Sequence of chain 4.A:
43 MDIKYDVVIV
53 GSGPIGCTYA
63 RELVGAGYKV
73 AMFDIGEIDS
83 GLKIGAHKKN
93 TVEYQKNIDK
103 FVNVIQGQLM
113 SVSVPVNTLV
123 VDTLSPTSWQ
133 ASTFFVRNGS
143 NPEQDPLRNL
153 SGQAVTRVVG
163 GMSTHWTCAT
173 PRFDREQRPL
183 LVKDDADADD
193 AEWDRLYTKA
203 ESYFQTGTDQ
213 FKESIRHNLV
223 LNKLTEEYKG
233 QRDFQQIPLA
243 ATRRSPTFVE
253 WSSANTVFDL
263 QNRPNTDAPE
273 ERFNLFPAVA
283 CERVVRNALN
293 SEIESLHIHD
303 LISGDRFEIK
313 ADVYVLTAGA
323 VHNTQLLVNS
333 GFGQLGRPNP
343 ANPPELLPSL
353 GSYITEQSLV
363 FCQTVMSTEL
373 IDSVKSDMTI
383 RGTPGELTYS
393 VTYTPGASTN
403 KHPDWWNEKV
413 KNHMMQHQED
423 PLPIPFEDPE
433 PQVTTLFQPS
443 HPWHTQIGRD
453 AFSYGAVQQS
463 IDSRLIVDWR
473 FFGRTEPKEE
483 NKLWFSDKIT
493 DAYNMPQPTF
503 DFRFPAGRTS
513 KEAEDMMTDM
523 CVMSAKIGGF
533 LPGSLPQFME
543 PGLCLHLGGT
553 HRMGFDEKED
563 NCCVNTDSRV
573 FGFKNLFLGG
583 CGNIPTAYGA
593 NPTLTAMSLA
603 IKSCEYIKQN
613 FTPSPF

Binding-site contacts:
Ligand atom C3 contacts residue FDA1 of chain 4.B at 2.9 Å.
Ligand atom C3 contacts residue ASN593 of chain 4.A at 4.0 Å.
Ligand atom C2 contacts residue FDA1 of chain 4.B at 3.9 Å.
Ligand atom O6 contacts residue TYR456 of chain 4.A at 2.4 Å (h-bond).
Ligand atom C1 contacts residue PHE474 of chain 4.A at 4.0 Å (hydrophobic).
Ligand atom C1 contacts residue ARG472 of chain 4.A at 3.9 Å.
Ligand atom C6 contacts residue CYS546 of chain 4.A at 3.9 Å (hydrophobic).
Ligand atom C1 contacts residue ASP452 of chain 4.A at 3.2 Å.
Ligand atom C2 contacts residue ASN593 of chain 4.A at 3.6 Å.
Ligand atom C5 contacts residue FDA1 of chain 4.B at 3.9 Å.
Ligand atom C2 contacts residue PHE474 of chain 4.A at 3.8 Å (hydrophobic).
Ligand atom C2 contacts residue THR169 of chain 4.A at 4.2 Å.
Ligand atom C4 contacts residue FDA1 of chain 4.B at 3.4 Å.
Ligand atom C6 contacts residue PHE454 of chain 4.A at 3.8 Å (hydrophobic).
Ligand atom C6 contacts residue LEU545 of chain 4.A at 3.6 Å (hydrophobic).
Ligand atom F2 contacts residue ASN593 of chain 4.A at 3.1 Å.
Ligand atom F2 contacts residue GLN448 of chain 4.A at 2.8 Å.
Ligand atom O6 contacts residue LEU545 of chain 4.A at 3.9 Å.
Ligand atom O5 contacts residue TYR456 of chain 4.A at 4.1 Å.
Ligand atom O5 contacts residue ARG472 of chain 4.A at 3.6 Å.
Ligand atom C6 contacts residue TYR456 of chain 4.A at 3.6 Å (hydrophobic).
Ligand atom O4 contacts residue CYS546 of chain 4.A at 2.7 Å (h-bond).
Ligand atom C1 contacts residue GLN448 of chain 4.A at 3.7 Å.
Ligand atom O4 contacts residue PHE474 of chain 4.A at 3.4 Å.
Ligand atom C2 contacts residue GLN448 of chain 4.A at 3.6 Å.
Ligand atom O1 contacts residue THR169 of chain 4.A at 2.5 Å (h-bond).
Ligand atom O1 contacts residue ASP452 of chain 4.A at 2.5 Å (salt-bridge).
Ligand atom C3 contacts residue HIS548 of chain 4.A at 3.6 Å.
Ligand atom O3 contacts residue ASN593 of chain 4.A at 3.1 Å (h-bond).
Ligand atom O5 contacts residue PHE474 of chain 4.A at 4.1 Å.
Ligand atom O4 contacts residue HIS548 of chain 4.A at 3.2 Å (h-bond).
Ligand atom F2 contacts residue FDA1 of chain 4.B at 3.1 Å.
Ligand atom C1 contacts residue THR169 of chain 4.A at 3.9 Å.
Ligand atom C4 contacts residue HIS548 of chain 4.A at 3.8 Å.
Ligand atom F2 contacts residue THR169 of chain 4.A at 3.4 Å.
Ligand atom O5 contacts residue ASP452 of chain 4.A at 4.0 Å.
Ligand atom C4 contacts residue CYS546 of chain 4.A at 3.4 Å (hydrophobic).
Ligand atom O3 contacts residue HIS548 of chain 4.A at 2.5 Å (h-bond).
Ligand atom O6 contacts residue PHE454 of chain 4.A at 3.1 Å.
Ligand atom O3 contacts residue FDA1 of chain 4.B at 2.6 Å.

The protein below binds the small molecule below.
Small molecule (SMILES): OC[C@H]1O[C@H](O)[C@H](F)[C@@H](O)[C@H]1O